Binding-site contacts:
Ligand atom N2 contacts residue THR120 of chain 1.C at 2.5 Å (h-bond).
Ligand atom C7 contacts residue ASN118 of chain 1.C at 3.9 Å.
Ligand atom C1 contacts residue THR120 of chain 1.C at 3.4 Å.
Ligand atom C5 contacts residue ASN121 of chain 1.C at 4.0 Å.
Ligand atom O5 contacts residue ASN121 of chain 1.C at 4.4 Å.
Ligand atom C5 contacts residue ASN118 of chain 1.C at 3.7 Å.
Ligand atom C8 contacts residue THR120 of chain 1.C at 3.5 Å.
Ligand atom C1 contacts residue ASN118 of chain 1.C at 1.4 Å.
Ligand atom O7 contacts residue ASN118 of chain 1.C at 4.4 Å.
Ligand atom O3 contacts residue THR120 of chain 1.C at 4.2 Å.
Ligand atom C2 contacts residue ASN118 of chain 1.C at 2.4 Å.
Ligand atom C1 contacts residue ASN121 of chain 1.C at 4.3 Å.
Ligand atom C6 contacts residue VAL123 of chain 1.C at 3.6 Å (hydrophobic).
Ligand atom O6 contacts residue VAL123 of chain 1.C at 4.4 Å.
Ligand atom C7 contacts residue THR120 of chain 1.C at 3.4 Å.
Ligand atom O5 contacts residue ASN118 of chain 1.C at 2.4 Å (h-bond).
Ligand atom C3 contacts residue THR120 of chain 1.C at 3.5 Å.
Ligand atom N2 contacts residue ASN118 of chain 1.C at 2.9 Å (h-bond).
Ligand atom C2 contacts residue THR120 of chain 1.C at 3.2 Å.
Ligand atom C4 contacts residue ASN118 of chain 1.C at 4.2 Å.
Ligand atom O4 contacts residue ASN121 of chain 1.C at 4.4 Å.
Ligand atom C3 contacts residue ASN118 of chain 1.C at 3.8 Å.

A protein and the small-molecule ligand that binds it are described below.
Small molecule (SMILES): CC(=O)N[C@@H]1[C@@H](O)[C@H](O)[C@@H](CO)O[C@H]1O

Sequence of chain 1.C:
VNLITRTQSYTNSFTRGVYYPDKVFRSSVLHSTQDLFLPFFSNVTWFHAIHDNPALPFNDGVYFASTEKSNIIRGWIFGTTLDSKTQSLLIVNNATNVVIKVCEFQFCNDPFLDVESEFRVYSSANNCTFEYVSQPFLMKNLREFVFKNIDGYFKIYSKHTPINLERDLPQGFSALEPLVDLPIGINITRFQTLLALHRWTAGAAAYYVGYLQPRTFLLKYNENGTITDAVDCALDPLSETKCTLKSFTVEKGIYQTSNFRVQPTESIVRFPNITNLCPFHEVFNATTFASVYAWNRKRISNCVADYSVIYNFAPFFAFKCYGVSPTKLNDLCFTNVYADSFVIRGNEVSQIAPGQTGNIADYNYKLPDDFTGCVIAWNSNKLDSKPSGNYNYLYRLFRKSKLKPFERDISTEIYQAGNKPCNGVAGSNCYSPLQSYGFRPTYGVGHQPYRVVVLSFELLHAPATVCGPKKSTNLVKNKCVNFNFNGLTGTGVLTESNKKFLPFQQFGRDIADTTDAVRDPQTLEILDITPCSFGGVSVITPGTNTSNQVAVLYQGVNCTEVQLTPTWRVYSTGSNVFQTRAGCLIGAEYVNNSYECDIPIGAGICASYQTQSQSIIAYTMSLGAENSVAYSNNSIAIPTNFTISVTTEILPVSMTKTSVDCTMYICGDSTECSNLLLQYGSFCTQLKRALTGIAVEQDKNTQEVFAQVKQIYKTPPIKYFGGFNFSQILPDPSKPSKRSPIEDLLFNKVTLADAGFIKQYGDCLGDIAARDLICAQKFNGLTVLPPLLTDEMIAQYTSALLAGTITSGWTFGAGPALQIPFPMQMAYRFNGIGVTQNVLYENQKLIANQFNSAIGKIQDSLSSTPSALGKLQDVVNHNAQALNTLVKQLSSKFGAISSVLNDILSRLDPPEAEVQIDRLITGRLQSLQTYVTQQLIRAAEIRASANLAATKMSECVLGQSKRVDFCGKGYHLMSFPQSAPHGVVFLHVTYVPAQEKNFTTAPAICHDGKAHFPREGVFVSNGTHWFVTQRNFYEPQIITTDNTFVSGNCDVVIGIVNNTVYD